Sequence of chain 1.D:
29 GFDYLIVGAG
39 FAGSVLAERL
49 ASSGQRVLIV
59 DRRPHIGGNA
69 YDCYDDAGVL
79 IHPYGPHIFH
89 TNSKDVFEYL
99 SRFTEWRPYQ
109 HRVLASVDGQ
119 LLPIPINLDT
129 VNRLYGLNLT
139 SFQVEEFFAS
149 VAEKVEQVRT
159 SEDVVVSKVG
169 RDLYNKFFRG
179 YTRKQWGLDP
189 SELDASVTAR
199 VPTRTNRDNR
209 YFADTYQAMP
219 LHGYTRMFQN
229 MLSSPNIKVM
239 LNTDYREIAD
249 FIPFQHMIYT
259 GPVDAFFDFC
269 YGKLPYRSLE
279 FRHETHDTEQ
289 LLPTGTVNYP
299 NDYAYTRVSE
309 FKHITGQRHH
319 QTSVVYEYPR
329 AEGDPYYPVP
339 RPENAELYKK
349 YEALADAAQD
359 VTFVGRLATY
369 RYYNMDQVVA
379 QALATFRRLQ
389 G

Binding-site contacts:
Ligand atom O1A contacts residue TYR209 of chain 1.D at 2.5 Å (h-bond).
Ligand atom PB contacts residue TYR370 of chain 1.D at 3.6 Å.
Ligand atom O3' contacts residue PHE210 of chain 1.D at 3.5 Å.
Ligand atom C5' contacts residue ARG305 of chain 1.D at 3.1 Å.
Ligand atom N3 contacts residue TYR179 of chain 1.D at 3.5 Å.
Ligand atom O2D contacts residue TRP184 of chain 1.D at 3.3 Å (h-bond).
Ligand atom C2D contacts residue THR180 of chain 1.D at 3.6 Å.
Ligand atom O1B contacts residue TYR370 of chain 1.D at 3.6 Å (h-bond).
Ligand atom O2B contacts residue TYR370 of chain 1.D at 2.7 Å (h-bond).
Ligand atom O4' contacts residue FDA1 of chain 1.R at 3.2 Å (h-bond).
Ligand atom O2' contacts residue ASN372 of chain 1.D at 3.5 Å (h-bond).
Ligand atom N3 contacts residue PHE175 of chain 1.D at 3.0 Å (h-bond).
Ligand atom C2' contacts residue FDA1 of chain 1.R at 3.1 Å.
Ligand atom O2 contacts residue THR180 of chain 1.D at 3.5 Å (h-bond).
Ligand atom N1 contacts residue TYR179 of chain 1.D at 3.6 Å.
Ligand atom O2 contacts residue TYR179 of chain 1.D at 3.5 Å.
Ligand atom O4 contacts residue ASN296 of chain 1.D at 3.2 Å (h-bond).
Ligand atom O2D contacts residue THR180 of chain 1.D at 2.9 Å (h-bond).
Ligand atom C2D contacts residue TYR179 of chain 1.D at 3.5 Å (hydrophobic).
Ligand atom C5D contacts residue VAL195 of chain 1.D at 3.6 Å (hydrophobic).
Ligand atom O1B contacts residue ARG305 of chain 1.D at 3.5 Å (salt-bridge).
Ligand atom C2 contacts residue PHE176 of chain 1.D at 3.5 Å (hydrophobic).
Ligand atom O6' contacts residue HIS109 of chain 1.D at 3.4 Å (h-bond).
Ligand atom O2' contacts residue FDA1 of chain 1.R at 3.6 Å.
Ligand atom O4' contacts residue PHE210 of chain 1.D at 3.0 Å.
Ligand atom O5' contacts residue ARG305 of chain 1.D at 3.4 Å (salt-bridge).
Ligand atom C4' contacts residue TYR209 of chain 1.D at 3.5 Å (hydrophobic).
Ligand atom O2' contacts residue ARG198 of chain 1.D at 3.0 Å (salt-bridge).
Ligand atom O2 contacts residue PHE176 of chain 1.D at 3.0 Å.
Ligand atom O5' contacts residue FDA1 of chain 1.R at 2.9 Å (h-bond).
Ligand atom C6' contacts residue ARG305 of chain 1.D at 3.6 Å.
Ligand atom O1B contacts residue TYR335 of chain 1.D at 2.7 Å (h-bond).
Ligand atom O2B contacts residue ARG198 of chain 1.D at 3.6 Å (salt-bridge).
Ligand atom C1' contacts residue FDA1 of chain 1.R at 2.8 Å.
Ligand atom C2 contacts residue TYR179 of chain 1.D at 3.5 Å (hydrophobic).
Ligand atom O3B contacts residue ARG305 of chain 1.D at 3.0 Å (salt-bridge).
Ligand atom C4D contacts residue VAL195 of chain 1.D at 3.6 Å (hydrophobic).
Ligand atom O2A contacts residue ARG198 of chain 1.D at 2.8 Å (salt-bridge).
Ligand atom O3D contacts residue TRP184 of chain 1.D at 2.8 Å (h-bond).
Ligand atom O2 contacts residue PHE175 of chain 1.D at 3.4 Å (h-bond).

A protein and the small-molecule ligand that binds it are described below.
Small molecule (SMILES): O=c1ccn([C@@H]2O[C@H](CO[P](=O)(O)O[P](=O)(O)O[C@H]3O[C@H](CO)[C@H](O)[C@H](O)[C@H]3O)[C@@H](O)[C@H]2O)c(=O)[nH]1